Sequence of chain 2.A:
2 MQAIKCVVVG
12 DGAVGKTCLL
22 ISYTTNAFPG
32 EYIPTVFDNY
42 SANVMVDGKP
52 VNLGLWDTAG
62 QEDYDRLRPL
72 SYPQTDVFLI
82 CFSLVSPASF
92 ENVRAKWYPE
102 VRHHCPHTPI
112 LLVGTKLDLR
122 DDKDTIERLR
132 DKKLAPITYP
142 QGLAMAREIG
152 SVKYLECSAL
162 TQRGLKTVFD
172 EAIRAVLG

Binding-site contacts:
Ligand atom O2G contacts residue GLY61 of chain 2.A at 2.8 Å (h-bond).
Ligand atom O2A contacts residue TYR33 of chain 2.A at 3.7 Å.
Ligand atom O3A contacts residue GLY16 of chain 2.A at 3.2 Å (h-bond).
Ligand atom N1 contacts residue ASP119 of chain 2.A at 2.8 Å (salt-bridge).
Ligand atom C6 contacts residue ASP119 of chain 2.A at 3.6 Å.
Ligand atom O6 contacts residue ALA160 of chain 2.A at 2.9 Å (h-bond).
Ligand atom N2 contacts residue ASP119 of chain 2.A at 2.9 Å (salt-bridge).
Ligand atom O3G contacts residue THR36 of chain 2.A at 3.5 Å (h-bond).
Ligand atom O3G contacts residue PRO35 of chain 2.A at 3.3 Å.
Ligand atom N7 contacts residue CYS19 of chain 2.A at 3.5 Å.
Ligand atom PG contacts residue MG1 of chain 2.C at 3.2 Å.
Ligand atom O1A contacts residue GLY16 of chain 2.A at 3.3 Å.
Ligand atom C3B contacts residue ALA14 of chain 2.A at 3.6 Å (hydrophobic).
Ligand atom C8 contacts residue CYS19 of chain 2.A at 3.5 Å (hydrophobic).
Ligand atom O2B contacts residue LYS17 of chain 2.A at 3.6 Å (salt-bridge).
Ligand atom C3B contacts residue MG1 of chain 2.C at 3.4 Å.
Ligand atom N2 contacts residue LEU120 of chain 2.A at 3.5 Å.
Ligand atom O2B contacts residue MG1 of chain 2.C at 2.0 Å.
Ligand atom PB contacts residue MG1 of chain 2.C at 3.2 Å.
Ligand atom O2B contacts residue THR18 of chain 2.A at 3.0 Å (h-bond).
Ligand atom O1A contacts residue LYS17 of chain 2.A at 3.7 Å.
Ligand atom C2 contacts residue ASP119 of chain 2.A at 3.6 Å.
Ligand atom PB contacts residue LYS17 of chain 2.A at 3.6 Å.
Ligand atom N1 contacts residue LEU161 of chain 2.A at 3.6 Å.
Ligand atom O2' contacts residue ALA18 of chain 1.B at 3.2 Å.
Ligand atom O1G contacts residue THR36 of chain 2.A at 2.8 Å (h-bond).
Ligand atom O4' contacts residue LYS117 of chain 2.A at 3.0 Å (salt-bridge).
Ligand atom O1B contacts residue VAL15 of chain 2.A at 3.4 Å (h-bond).
Ligand atom O1A contacts residue THR18 of chain 2.A at 3.3 Å (h-bond).
Ligand atom O6 contacts residue SER159 of chain 2.A at 3.5 Å (h-bond).
Ligand atom C8 contacts residue GLY16 of chain 2.A at 3.6 Å.
Ligand atom O2G contacts residue LYS17 of chain 2.A at 2.7 Å (salt-bridge).
Ligand atom O1B contacts residue LYS17 of chain 2.A at 2.7 Å (salt-bridge).
Ligand atom O6 contacts residue LEU161 of chain 2.A at 3.2 Å (h-bond).
Ligand atom O1A contacts residue CYS19 of chain 2.A at 2.8 Å (h-bond).
Ligand atom O1G contacts residue MG1 of chain 2.C at 2.0 Å.
Ligand atom O6 contacts residue ASP119 of chain 2.A at 3.5 Å (salt-bridge).
Ligand atom N2 contacts residue LEU161 of chain 2.A at 3.7 Å.
Ligand atom O1B contacts residue GLY16 of chain 2.A at 3.1 Å (h-bond).
Ligand atom O2' contacts residue PHE29 of chain 2.A at 3.5 Å.

Sequence of chain 1.B:
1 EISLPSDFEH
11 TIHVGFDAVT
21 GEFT

The small molecule below binds the protein below.
Small molecule (SMILES): Nc1nc2c(ncn2[C@@H]2O[C@H](CO[P](=O)(O)O[P](=O)(O)CP(=O)(O)O)[C@@H](O)[C@H]2O)c(=O)[nH]1